Binding-site contacts:
Ligand atom O31 contacts residue PAR1 of chain 1.NZA at 3.3 Å (h-bond).
Ligand atom O41 contacts residue PAR1 of chain 1.NZA at 3.0 Å.
Ligand atom C31 contacts residue PAR1 of chain 1.NZA at 3.9 Å.
Ligand atom O61 contacts residue PAR1 of chain 1.NZA at 4.2 Å.
Ligand atom C41 contacts residue PAR1 of chain 1.NZA at 3.2 Å.

The protein below binds the small molecule below.
Small molecule (SMILES): NC[C@@H]1O[C@H](O[C@H]2[C@@H](O)[C@H](O[C@@H]3[C@@H](O)[C@H](N)C[C@H](N)[C@H]3O[C@H]3O[C@H](CO)[C@@H](O)[C@H](O)[C@H]3N)O[C@@H]2CO)[C@H](N)[C@@H](O)[C@@H]1O